This protein binds this small molecule.
Small molecule (SMILES): CN(C(=O)c1cc(OS(=O)(=O)c2ccc3ccccc3c2)ccc1NS(=O)(=O)c1ccc2ccccc2c1)[C@@H](CC(=O)O)C(=O)O

Sequence of chain 1.D:
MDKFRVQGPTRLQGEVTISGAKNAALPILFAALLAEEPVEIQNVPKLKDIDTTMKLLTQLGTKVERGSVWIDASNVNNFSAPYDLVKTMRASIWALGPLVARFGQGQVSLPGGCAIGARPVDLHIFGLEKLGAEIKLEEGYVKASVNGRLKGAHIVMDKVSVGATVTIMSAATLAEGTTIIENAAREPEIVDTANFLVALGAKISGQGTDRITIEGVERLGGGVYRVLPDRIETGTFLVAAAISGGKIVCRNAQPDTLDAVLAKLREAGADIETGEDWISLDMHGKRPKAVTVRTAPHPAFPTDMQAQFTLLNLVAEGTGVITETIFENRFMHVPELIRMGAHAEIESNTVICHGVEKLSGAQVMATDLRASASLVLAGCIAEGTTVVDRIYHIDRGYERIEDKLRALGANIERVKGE

Binding-site contacts:
Ligand atom C9 contacts residue PRO121 of chain 1.D at 3.7 Å (hydrophobic).
Ligand atom C46 contacts residue ASN23 of chain 1.D at 3.7 Å.
Ligand atom C33 contacts residue VAL163 of chain 1.D at 3.6 Å (hydrophobic).
Ligand atom O52 contacts residue LEU26 of chain 1.D at 2.8 Å.
Ligand atom O52 contacts residue LYS22 of chain 1.D at 3.5 Å (salt-bridge).
Ligand atom O54 contacts residue HIS125 of chain 1.D at 3.2 Å (h-bond).
Ligand atom O50 contacts residue ARG91 of chain 1.D at 3.0 Å (salt-bridge).
Ligand atom O65 contacts residue PHE328 of chain 1.D at 2.8 Å.
Ligand atom C45 contacts residue ASN23 of chain 1.D at 3.1 Å.
Ligand atom C32 contacts residue GLU188 of chain 1.D at 3.8 Å.
Ligand atom C6 contacts residue ARG91 of chain 1.D at 3.5 Å.
Ligand atom C5 contacts residue ARG91 of chain 1.D at 3.5 Å.
Ligand atom O19 contacts residue HIS125 of chain 1.D at 2.8 Å (h-bond).
Ligand atom O53 contacts residue LYS22 of chain 1.D at 3.2 Å (salt-bridge).
Ligand atom O53 contacts residue ARG397 of chain 1.D at 3.6 Å.
Ligand atom C2 contacts residue PRO121 of chain 1.D at 3.4 Å (hydrophobic).
Ligand atom S18 contacts residue HIS125 of chain 1.D at 3.4 Å (h-bond).
Ligand atom C21 contacts residue ALA92 of chain 1.D at 3.6 Å (hydrophobic).
Ligand atom C6 contacts residue ILE94 of chain 1.D at 3.7 Å (hydrophobic).
Ligand atom C34 contacts residue ASN23 of chain 1.D at 3.6 Å.
Ligand atom C36 contacts residue ASN23 of chain 1.D at 3.6 Å.
Ligand atom C3 contacts residue PRO121 of chain 1.D at 3.8 Å (hydrophobic).
Ligand atom O52 contacts residue ASN23 of chain 1.D at 3.6 Å (h-bond).
Ligand atom C42 contacts residue ASN23 of chain 1.D at 3.1 Å.
Ligand atom O19 contacts residue GLY164 of chain 1.D at 3.4 Å.
Ligand atom C64 contacts residue PHE328 of chain 1.D at 3.3 Å (hydrophobic).
Ligand atom S31 contacts residue LYS22 of chain 1.D at 3.7 Å.
Ligand atom S31 contacts residue ASN23 of chain 1.D at 3.6 Å.
Ligand atom C35 contacts residue ASN23 of chain 1.D at 3.4 Å.
Ligand atom C41 contacts residue ASN23 of chain 1.D at 3.2 Å.
Ligand atom O54 contacts residue PRO121 of chain 1.D at 3.6 Å.
Ligand atom O62 contacts residue VAL163 of chain 1.D at 3.4 Å (h-bond).
Ligand atom O66 contacts residue PHE328 of chain 1.D at 3.5 Å.
Ligand atom C32 contacts residue GLU190 of chain 1.D at 3.6 Å.
Ligand atom O19 contacts residue ILE94 of chain 1.D at 3.7 Å.
Ligand atom C46 contacts residue TRP95 of chain 1.D at 3.7 Å (hydrophobic).
Ligand atom C21 contacts residue ARG91 of chain 1.D at 3.6 Å.
Ligand atom C9 contacts residue ARG91 of chain 1.D at 3.8 Å.
Ligand atom C21 contacts residue TRP95 of chain 1.D at 3.8 Å (hydrophobic).
Ligand atom O63 contacts residue VAL163 of chain 1.D at 3.3 Å.